This small molecule binds to this protein.
Small molecule (SMILES): CC(=O)N[C@H]1[C@H](O[C@H]2[C@H](O)[C@@H](NC(C)=O)CO[C@@H]2CO)O[C@H](CO)[C@@H](O)[C@@H]1O

Sequence of chain 1.A:
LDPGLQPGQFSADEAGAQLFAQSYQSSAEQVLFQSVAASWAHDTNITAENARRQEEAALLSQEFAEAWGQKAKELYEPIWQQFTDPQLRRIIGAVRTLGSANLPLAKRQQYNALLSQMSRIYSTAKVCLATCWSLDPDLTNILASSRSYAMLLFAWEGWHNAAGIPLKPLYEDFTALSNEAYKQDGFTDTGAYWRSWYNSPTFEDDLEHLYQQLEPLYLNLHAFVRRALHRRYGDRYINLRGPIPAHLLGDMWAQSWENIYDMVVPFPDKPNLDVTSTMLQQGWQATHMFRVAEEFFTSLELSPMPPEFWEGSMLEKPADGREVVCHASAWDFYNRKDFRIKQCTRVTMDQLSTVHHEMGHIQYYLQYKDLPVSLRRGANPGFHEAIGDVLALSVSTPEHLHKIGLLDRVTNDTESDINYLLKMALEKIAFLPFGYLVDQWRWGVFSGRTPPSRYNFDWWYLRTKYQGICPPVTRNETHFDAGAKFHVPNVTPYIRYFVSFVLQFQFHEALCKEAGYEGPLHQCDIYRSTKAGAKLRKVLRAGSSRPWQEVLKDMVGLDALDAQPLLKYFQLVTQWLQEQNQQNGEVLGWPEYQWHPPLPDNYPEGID

Binding-site contacts:
Ligand atom C7 contacts residue ASN45 of chain 1.A at 3.5 Å.
Ligand atom C6 contacts residue ASN50 of chain 1.A at 4.0 Å.
Ligand atom C1 contacts residue ASN50 of chain 1.A at 3.8 Å.
Ligand atom O6 contacts residue THR47 of chain 1.A at 2.7 Å (h-bond).
Ligand atom C6 contacts residue ARG53 of chain 1.A at 4.0 Å.
Ligand atom O6 contacts residue GLU49 of chain 1.A at 3.8 Å.
Ligand atom O5 contacts residue ASN50 of chain 1.A at 3.1 Å (h-bond).
Ligand atom C8 contacts residue ARG326 of chain 1.A at 3.7 Å.
Ligand atom C8 contacts residue ASP324 of chain 1.A at 4.4 Å.
Ligand atom O5 contacts residue THR47 of chain 1.A at 3.8 Å.
Ligand atom C5 contacts residue ASN50 of chain 1.A at 4.2 Å.
Ligand atom O5 contacts residue ASN45 of chain 1.A at 2.3 Å (h-bond).
Ligand atom C1 contacts residue THR47 of chain 1.A at 4.2 Å.
Ligand atom C6 contacts residue THR47 of chain 1.A at 3.9 Å.
Ligand atom C8 contacts residue GLU49 of chain 1.A at 4.2 Å.
Ligand atom C4 contacts residue ASN45 of chain 1.A at 4.2 Å.
Ligand atom C5 contacts residue THR47 of chain 1.A at 4.3 Å.
Ligand atom C1 contacts residue ASN45 of chain 1.A at 1.4 Å.
Ligand atom O6 contacts residue ASN50 of chain 1.A at 3.9 Å.
Ligand atom C2 contacts residue ASN45 of chain 1.A at 2.4 Å.
Ligand atom C5 contacts residue ASN45 of chain 1.A at 3.6 Å.
Ligand atom C3 contacts residue ASN45 of chain 1.A at 3.8 Å.
Ligand atom N2 contacts residue ASN45 of chain 1.A at 2.9 Å (h-bond).
Ligand atom O7 contacts residue ASN45 of chain 1.A at 3.7 Å.